Binding-site contacts:
Ligand atom N4 contacts residue GLN92 of chain 1.A at 3.5 Å (h-bond).
Ligand atom N5 contacts residue GLN92 of chain 1.A at 3.3 Å (h-bond).
Ligand atom N contacts residue HIS96 of chain 1.A at 3.3 Å (h-bond).
Ligand atom N1 contacts residue HIS64 of chain 1.A at 3.7 Å.
Ligand atom C11 contacts residue GLN92 of chain 1.A at 3.3 Å.
Ligand atom C7 contacts residue GLN92 of chain 1.A at 3.4 Å.
Ligand atom O1 contacts residue TRP208 of chain 1.A at 3.6 Å.
Ligand atom N contacts residue THR198 of chain 1.A at 2.8 Å (h-bond).
Ligand atom N contacts residue HIS94 of chain 1.A at 3.2 Å (h-bond).
Ligand atom S contacts residue HIS119 of chain 1.A at 3.9 Å.
Ligand atom S1 contacts residue PHE130 of chain 1.A at 3.4 Å.
Ligand atom O contacts residue HIS94 of chain 1.A at 3.4 Å.
Ligand atom CL contacts residue LEU140 of chain 1.A at 3.7 Å.
Ligand atom O contacts residue HIS119 of chain 1.A at 3.3 Å (h-bond).
Ligand atom N contacts residue ZN1 of chain 1.B at 1.9 Å.
Ligand atom CL contacts residue VAL142 of chain 1.A at 3.4 Å.
Ligand atom N2 contacts residue HIS64 of chain 1.A at 2.8 Å (h-bond).
Ligand atom N3 contacts residue HIS64 of chain 1.A at 3.7 Å.
Ligand atom O contacts residue ZN1 of chain 1.B at 3.0 Å.
Ligand atom S contacts residue HIS94 of chain 1.A at 3.9 Å.
Ligand atom C8 contacts residue GLN92 of chain 1.A at 3.5 Å.
Ligand atom O1 contacts residue LEU197 of chain 1.A at 3.3 Å.
Ligand atom S contacts residue THR198 of chain 1.A at 3.9 Å.
Ligand atom N3 contacts residue ASN62 of chain 1.A at 3.3 Å (h-bond).
Ligand atom O contacts residue VAL142 of chain 1.A at 3.9 Å.
Ligand atom C8 contacts residue PHE130 of chain 1.A at 3.8 Å (hydrophobic).
Ligand atom C contacts residue HIS94 of chain 1.A at 3.8 Å.
Ligand atom CL contacts residue VAL121 of chain 1.A at 3.9 Å.
Ligand atom C3 contacts residue GLN92 of chain 1.A at 3.7 Å.
Ligand atom S1 contacts residue ILE91 of chain 1.A at 3.7 Å.
Ligand atom C6 contacts residue THR199 of chain 1.A at 3.7 Å.
Ligand atom C7 contacts residue PHE130 of chain 1.A at 3.2 Å (hydrophobic).
Ligand atom O1 contacts residue THR198 of chain 1.A at 2.9 Å (h-bond).
Ligand atom N1 contacts residue THR199 of chain 1.A at 3.1 Å (h-bond).
Ligand atom CL contacts residue LEU197 of chain 1.A at 3.5 Å.
Ligand atom N contacts residue HIS119 of chain 1.A at 3.3 Å (h-bond).
Ligand atom N2 contacts residue ASN62 of chain 1.A at 3.7 Å.
Ligand atom O contacts residue TRP208 of chain 1.A at 3.8 Å.
Ligand atom C6 contacts residue HIS94 of chain 1.A at 3.6 Å.
Ligand atom S contacts residue ZN1 of chain 1.B at 3.0 Å.

This small molecule binds to this protein.
Small molecule (SMILES): NS(=O)(=O)c1cc(-c2nnn[nH]2)c(NCc2cccs2)cc1Cl

Sequence of chain 1.A:
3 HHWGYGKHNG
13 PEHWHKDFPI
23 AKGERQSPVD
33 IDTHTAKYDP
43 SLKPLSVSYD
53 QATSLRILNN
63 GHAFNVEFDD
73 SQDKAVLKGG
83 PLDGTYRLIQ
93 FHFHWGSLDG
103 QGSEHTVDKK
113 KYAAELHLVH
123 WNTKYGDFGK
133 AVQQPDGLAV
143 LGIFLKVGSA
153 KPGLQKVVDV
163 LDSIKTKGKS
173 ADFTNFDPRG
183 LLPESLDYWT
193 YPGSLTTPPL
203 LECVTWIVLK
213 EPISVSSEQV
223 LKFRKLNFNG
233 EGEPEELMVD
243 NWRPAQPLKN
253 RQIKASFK